The protein below binds the small molecule below.
Small molecule (SMILES): CC(=O)N[C@H]1[C@H](O[C@H]2[C@H](O)[C@@H](NC(C)=O)CO[C@@H]2CO)O[C@H](CO)[C@@H](O[C@@H]2O[C@H](CO)[C@@H](O[C@H]3O[C@H](CO)[C@@H](O)[C@H](O)[C@@H]3O)[C@H](O)[C@@H]2O)[C@@H]1O

Binding-site contacts:
Ligand atom C7 contacts residue ASN330 of chain 1.A at 3.7 Å.
Ligand atom O4 contacts residue ASN330 of chain 1.A at 2.9 Å (h-bond).
Ligand atom C3 contacts residue ASN330 of chain 1.A at 3.3 Å.
Ligand atom O6 contacts residue THR326 of chain 1.A at 3.7 Å.
Ligand atom C2 contacts residue ASN330 of chain 1.A at 4.2 Å.
Ligand atom C1 contacts residue ASN330 of chain 1.A at 4.1 Å.
Ligand atom O7 contacts residue ASN135 of chain 1.A at 3.6 Å.
Ligand atom C4 contacts residue ASN330 of chain 1.A at 3.5 Å.
Ligand atom O7 contacts residue LEU132 of chain 1.A at 3.9 Å.
Ligand atom C8 contacts residue ALA327 of chain 1.A at 3.4 Å (hydrophobic).
Ligand atom O3 contacts residue THR326 of chain 1.A at 3.9 Å.
Ligand atom C3 contacts residue ASN135 of chain 1.A at 3.8 Å.
Ligand atom C4 contacts residue ASN135 of chain 1.A at 4.2 Å.
Ligand atom O7 contacts residue ASN330 of chain 1.A at 3.0 Å (h-bond).
Ligand atom C7 contacts residue ASN135 of chain 1.A at 3.5 Å.
Ligand atom N2 contacts residue ASN135 of chain 1.A at 2.9 Å (h-bond).
Ligand atom O5 contacts residue THR326 of chain 1.A at 4.2 Å.
Ligand atom C8 contacts residue ASN330 of chain 1.A at 4.2 Å.
Ligand atom C8 contacts residue GLY131 of chain 1.A at 4.5 Å.
Ligand atom O3 contacts residue ALA327 of chain 1.A at 4.4 Å.
Ligand atom O5 contacts residue ASN135 of chain 1.A at 2.4 Å (h-bond).
Ligand atom C2 contacts residue ASN135 of chain 1.A at 2.5 Å.
Ligand atom O3 contacts residue ASN330 of chain 1.A at 3.9 Å.
Ligand atom C1 contacts residue ASN135 of chain 1.A at 1.4 Å.
Ligand atom C5 contacts residue ASN135 of chain 1.A at 3.6 Å.
Ligand atom N2 contacts residue ALA327 of chain 1.A at 4.3 Å.
Ligand atom C7 contacts residue ALA327 of chain 1.A at 4.3 Å (hydrophobic).
Ligand atom C5 contacts residue ASN330 of chain 1.A at 3.9 Å.

Sequence of chain 1.A:
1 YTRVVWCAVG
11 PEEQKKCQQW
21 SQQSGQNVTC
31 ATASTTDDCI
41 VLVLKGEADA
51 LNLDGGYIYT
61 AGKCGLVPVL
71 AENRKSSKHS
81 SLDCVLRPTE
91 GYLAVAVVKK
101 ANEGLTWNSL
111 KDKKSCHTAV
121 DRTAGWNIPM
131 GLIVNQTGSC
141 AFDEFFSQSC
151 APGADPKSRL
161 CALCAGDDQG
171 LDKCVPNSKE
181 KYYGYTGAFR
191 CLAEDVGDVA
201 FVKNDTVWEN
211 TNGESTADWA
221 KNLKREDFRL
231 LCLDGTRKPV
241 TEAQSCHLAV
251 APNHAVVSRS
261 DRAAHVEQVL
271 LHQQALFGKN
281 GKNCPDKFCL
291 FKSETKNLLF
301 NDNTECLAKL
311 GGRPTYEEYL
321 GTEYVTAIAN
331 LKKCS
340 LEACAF